Sequence of chain 1.B:
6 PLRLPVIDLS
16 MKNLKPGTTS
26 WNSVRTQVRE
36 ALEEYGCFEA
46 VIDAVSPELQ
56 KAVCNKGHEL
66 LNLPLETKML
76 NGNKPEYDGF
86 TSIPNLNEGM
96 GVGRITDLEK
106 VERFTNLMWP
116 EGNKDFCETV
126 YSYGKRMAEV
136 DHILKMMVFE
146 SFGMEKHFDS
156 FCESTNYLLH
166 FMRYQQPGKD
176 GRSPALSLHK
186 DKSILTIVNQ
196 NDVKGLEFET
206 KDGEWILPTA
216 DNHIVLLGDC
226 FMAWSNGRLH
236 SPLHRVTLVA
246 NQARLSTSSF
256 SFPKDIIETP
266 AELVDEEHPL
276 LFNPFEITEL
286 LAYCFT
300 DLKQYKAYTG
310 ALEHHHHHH

Binding-site contacts:
Ligand atom O3 contacts residue VAL241 of chain 1.B at 3.8 Å.
Ligand atom C1 contacts residue FE1 of chain 1.E at 2.7 Å.
Ligand atom C5 contacts residue ARG249 of chain 1.B at 3.4 Å.
Ligand atom O4 contacts residue LEU201 of chain 1.B at 4.0 Å.
Ligand atom O2 contacts residue HIS184 of chain 1.B at 3.0 Å (h-bond).
Ligand atom C2 contacts residue LEU181 of chain 1.B at 3.8 Å (hydrophobic).
Ligand atom O4 contacts residue VAL241 of chain 1.B at 4.2 Å.
Ligand atom O4 contacts residue ARG249 of chain 1.B at 2.7 Å (salt-bridge).
Ligand atom O3 contacts residue ARG249 of chain 1.B at 2.9 Å (salt-bridge).
Ligand atom C3 contacts residue MET167 of chain 1.B at 4.1 Å (hydrophobic).
Ligand atom C4 contacts residue TYR169 of chain 1.B at 3.8 Å (hydrophobic).
Ligand atom O5 contacts residue LEU181 of chain 1.B at 4.0 Å.
Ligand atom C4 contacts residue LEU181 of chain 1.B at 3.8 Å (hydrophobic).
Ligand atom C4 contacts residue LEU201 of chain 1.B at 4.0 Å (hydrophobic).
Ligand atom C5 contacts residue VAL241 of chain 1.B at 3.7 Å (hydrophobic).
Ligand atom C3 contacts residue FE1 of chain 1.E at 4.2 Å.
Ligand atom C5 contacts residue SER251 of chain 1.B at 3.3 Å.
Ligand atom C1 contacts residue HIS184 of chain 1.B at 3.6 Å.
Ligand atom C2 contacts residue HIS184 of chain 1.B at 3.7 Å.
Ligand atom O1 contacts residue PHE255 of chain 1.B at 3.9 Å.
Ligand atom C1 contacts residue ASP186 of chain 1.B at 4.1 Å.
Ligand atom C5 contacts residue TYR169 of chain 1.B at 3.5 Å (hydrophobic).
Ligand atom C2 contacts residue FE1 of chain 1.E at 2.7 Å.
Ligand atom C1 contacts residue PHE255 of chain 1.B at 4.1 Å (hydrophobic).
Ligand atom O5 contacts residue FE1 of chain 1.E at 2.1 Å.
Ligand atom O3 contacts residue MET167 of chain 1.B at 3.8 Å.
Ligand atom O1 contacts residue FE1 of chain 1.E at 4.0 Å.
Ligand atom O5 contacts residue HIS239 of chain 1.B at 3.3 Å (h-bond).
Ligand atom C3 contacts residue TYR169 of chain 1.B at 3.9 Å (hydrophobic).
Ligand atom O5 contacts residue HIS184 of chain 1.B at 3.2 Å (h-bond).
Ligand atom O3 contacts residue TYR169 of chain 1.B at 2.5 Å (h-bond).
Ligand atom O1 contacts residue MET167 of chain 1.B at 4.2 Å.
Ligand atom O3 contacts residue SER251 of chain 1.B at 2.7 Å (h-bond).
Ligand atom O2 contacts residue FE1 of chain 1.E at 2.1 Å.
Ligand atom O4 contacts residue VAL193 of chain 1.B at 3.9 Å.
Ligand atom O4 contacts residue SER251 of chain 1.B at 3.5 Å.
Ligand atom O2 contacts residue ASP186 of chain 1.B at 2.9 Å (salt-bridge).
Ligand atom C3 contacts residue LEU181 of chain 1.B at 3.6 Å (hydrophobic).
Ligand atom C4 contacts residue VAL241 of chain 1.B at 3.6 Å (hydrophobic).
Ligand atom O2 contacts residue PHE255 of chain 1.B at 3.8 Å.

A protein and the small-molecule ligand that binds it are described below.
Small molecule (SMILES): O=C(O)CCC(=O)C(=O)O